Binding-site contacts:
Ligand atom C5 contacts residue ASN805 of chain 1.A at 3.6 Å.
Ligand atom O5 contacts residue ASN805 of chain 1.A at 2.4 Å (h-bond).
Ligand atom C8 contacts residue ASN804 of chain 1.A at 3.6 Å.
Ligand atom C2 contacts residue ASN805 of chain 1.A at 2.6 Å.
Ligand atom C7 contacts residue ASN804 of chain 1.A at 4.5 Å.
Ligand atom N2 contacts residue ASN804 of chain 1.A at 4.2 Å.
Ligand atom C1 contacts residue ASN805 of chain 1.A at 1.4 Å.
Ligand atom C6 contacts residue ASN805 of chain 1.A at 4.4 Å.
Ligand atom C3 contacts residue ASN805 of chain 1.A at 3.9 Å.
Ligand atom N2 contacts residue ASN805 of chain 1.A at 3.0 Å (h-bond).
Ligand atom C7 contacts residue ASN805 of chain 1.A at 4.1 Å.
Ligand atom C4 contacts residue ASN805 of chain 1.A at 4.3 Å.

Sequence of chain 1.A:
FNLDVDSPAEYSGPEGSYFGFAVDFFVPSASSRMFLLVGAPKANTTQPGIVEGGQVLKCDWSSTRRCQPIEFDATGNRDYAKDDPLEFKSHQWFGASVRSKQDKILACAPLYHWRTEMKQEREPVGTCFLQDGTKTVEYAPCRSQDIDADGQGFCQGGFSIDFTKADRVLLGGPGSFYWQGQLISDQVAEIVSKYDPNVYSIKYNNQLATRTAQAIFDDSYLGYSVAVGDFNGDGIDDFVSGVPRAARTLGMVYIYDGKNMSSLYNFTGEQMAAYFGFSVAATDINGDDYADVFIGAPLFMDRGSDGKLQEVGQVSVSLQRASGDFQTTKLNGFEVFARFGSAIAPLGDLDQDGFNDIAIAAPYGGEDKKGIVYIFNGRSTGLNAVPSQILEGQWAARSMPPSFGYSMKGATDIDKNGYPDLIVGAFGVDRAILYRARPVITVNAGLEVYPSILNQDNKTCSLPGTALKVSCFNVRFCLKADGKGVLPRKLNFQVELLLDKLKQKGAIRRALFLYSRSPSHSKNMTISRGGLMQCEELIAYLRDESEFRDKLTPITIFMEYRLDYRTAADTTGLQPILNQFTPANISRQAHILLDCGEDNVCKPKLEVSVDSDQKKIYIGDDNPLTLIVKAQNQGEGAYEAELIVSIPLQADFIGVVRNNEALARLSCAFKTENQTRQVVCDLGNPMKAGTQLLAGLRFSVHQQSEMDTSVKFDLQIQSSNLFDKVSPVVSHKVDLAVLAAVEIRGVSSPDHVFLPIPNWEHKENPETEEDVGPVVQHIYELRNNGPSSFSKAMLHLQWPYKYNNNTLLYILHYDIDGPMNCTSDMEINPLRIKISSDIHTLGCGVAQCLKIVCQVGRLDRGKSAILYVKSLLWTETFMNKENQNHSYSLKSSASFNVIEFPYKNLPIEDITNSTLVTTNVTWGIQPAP

A protein and the small-molecule ligand that binds it are described below.
Small molecule (SMILES): CC(=O)N[C@@H]1[C@@H](O)[C@H](O)[C@@H](CO)O[C@H]1O